A protein and the small-molecule ligand that binds it are described below.
Small molecule (SMILES): N[C@@H](Cc1c[nH]c2ccccc12)C(=O)O

Sequence of chain 1.B:
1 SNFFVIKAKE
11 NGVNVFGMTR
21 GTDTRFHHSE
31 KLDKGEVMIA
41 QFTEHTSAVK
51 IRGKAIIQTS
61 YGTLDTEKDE

Sequence of chain 1.A:
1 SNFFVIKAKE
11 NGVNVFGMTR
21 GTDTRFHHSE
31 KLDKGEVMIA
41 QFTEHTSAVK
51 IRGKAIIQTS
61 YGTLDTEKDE

Binding-site contacts:
Ligand atom N contacts residue GLY21 of chain 1.A at 2.8 Å (h-bond).
Ligand atom NE1 contacts residue ALA40 of chain 1.B at 3.7 Å.
Ligand atom CH2 contacts residue VAL49 of chain 1.B at 3.9 Å (hydrophobic).
Ligand atom N contacts residue ASP23 of chain 1.A at 3.1 Å (salt-bridge).
Ligand atom N contacts residue THR24 of chain 1.A at 2.8 Å (h-bond).
Ligand atom CH2 contacts residue GLY17 of chain 1.B at 3.6 Å.
Ligand atom CA contacts residue THR19 of chain 1.A at 3.7 Å.
Ligand atom CE3 contacts residue HIS28 of chain 1.B at 3.9 Å.
Ligand atom CB contacts residue SER47 of chain 1.A at 3.4 Å.
Ligand atom CD1 contacts residue ALA48 of chain 1.A at 4.0 Å (hydrophobic).
Ligand atom O contacts residue HIS45 of chain 1.B at 3.8 Å.
Ligand atom OXT contacts residue ARG20 of chain 1.A at 3.4 Å.
Ligand atom CZ3 contacts residue GLY17 of chain 1.B at 3.6 Å.
Ligand atom CZ2 contacts residue VAL49 of chain 1.B at 3.7 Å (hydrophobic).
Ligand atom C contacts residue GLY21 of chain 1.A at 3.5 Å.
Ligand atom C contacts residue THR43 of chain 1.B at 3.5 Å.
Ligand atom CZ2 contacts residue THR46 of chain 1.B at 3.9 Å.
Ligand atom N contacts residue THR19 of chain 1.A at 2.8 Å (h-bond).
Ligand atom CZ3 contacts residue MET38 of chain 1.B at 3.9 Å (hydrophobic).
Ligand atom CD1 contacts residue SER47 of chain 1.A at 3.5 Å.
Ligand atom C contacts residue THR46 of chain 1.B at 3.9 Å.
Ligand atom CB contacts residue THR24 of chain 1.A at 3.5 Å.
Ligand atom CB contacts residue THR19 of chain 1.A at 3.7 Å.
Ligand atom OXT contacts residue THR43 of chain 1.B at 3.6 Å.
Ligand atom CD1 contacts residue THR43 of chain 1.B at 3.9 Å.
Ligand atom O contacts residue THR46 of chain 1.B at 2.8 Å (h-bond).
Ligand atom O contacts residue THR43 of chain 1.B at 2.6 Å (h-bond).
Ligand atom CE2 contacts residue ALA40 of chain 1.B at 4.0 Å (hydrophobic).
Ligand atom CD1 contacts residue GLN41 of chain 1.B at 3.7 Å.
Ligand atom OXT contacts residue SER47 of chain 1.A at 2.8 Å (h-bond).
Ligand atom CG contacts residue SER47 of chain 1.A at 3.8 Å.
Ligand atom OXT contacts residue GLY21 of chain 1.A at 3.1 Å (h-bond).
Ligand atom C contacts residue SER47 of chain 1.A at 3.5 Å.
Ligand atom CZ3 contacts residue HIS28 of chain 1.B at 3.9 Å.
Ligand atom OXT contacts residue THR19 of chain 1.A at 4.0 Å.
Ligand atom CH2 contacts residue MET38 of chain 1.B at 3.9 Å (hydrophobic).
Ligand atom CA contacts residue THR24 of chain 1.A at 3.2 Å.
Ligand atom CA contacts residue GLY21 of chain 1.A at 3.6 Å.
Ligand atom CA contacts residue SER47 of chain 1.A at 3.9 Å.
Ligand atom NE1 contacts residue GLN41 of chain 1.B at 2.9 Å (h-bond).